Sequence of chain 1.A:
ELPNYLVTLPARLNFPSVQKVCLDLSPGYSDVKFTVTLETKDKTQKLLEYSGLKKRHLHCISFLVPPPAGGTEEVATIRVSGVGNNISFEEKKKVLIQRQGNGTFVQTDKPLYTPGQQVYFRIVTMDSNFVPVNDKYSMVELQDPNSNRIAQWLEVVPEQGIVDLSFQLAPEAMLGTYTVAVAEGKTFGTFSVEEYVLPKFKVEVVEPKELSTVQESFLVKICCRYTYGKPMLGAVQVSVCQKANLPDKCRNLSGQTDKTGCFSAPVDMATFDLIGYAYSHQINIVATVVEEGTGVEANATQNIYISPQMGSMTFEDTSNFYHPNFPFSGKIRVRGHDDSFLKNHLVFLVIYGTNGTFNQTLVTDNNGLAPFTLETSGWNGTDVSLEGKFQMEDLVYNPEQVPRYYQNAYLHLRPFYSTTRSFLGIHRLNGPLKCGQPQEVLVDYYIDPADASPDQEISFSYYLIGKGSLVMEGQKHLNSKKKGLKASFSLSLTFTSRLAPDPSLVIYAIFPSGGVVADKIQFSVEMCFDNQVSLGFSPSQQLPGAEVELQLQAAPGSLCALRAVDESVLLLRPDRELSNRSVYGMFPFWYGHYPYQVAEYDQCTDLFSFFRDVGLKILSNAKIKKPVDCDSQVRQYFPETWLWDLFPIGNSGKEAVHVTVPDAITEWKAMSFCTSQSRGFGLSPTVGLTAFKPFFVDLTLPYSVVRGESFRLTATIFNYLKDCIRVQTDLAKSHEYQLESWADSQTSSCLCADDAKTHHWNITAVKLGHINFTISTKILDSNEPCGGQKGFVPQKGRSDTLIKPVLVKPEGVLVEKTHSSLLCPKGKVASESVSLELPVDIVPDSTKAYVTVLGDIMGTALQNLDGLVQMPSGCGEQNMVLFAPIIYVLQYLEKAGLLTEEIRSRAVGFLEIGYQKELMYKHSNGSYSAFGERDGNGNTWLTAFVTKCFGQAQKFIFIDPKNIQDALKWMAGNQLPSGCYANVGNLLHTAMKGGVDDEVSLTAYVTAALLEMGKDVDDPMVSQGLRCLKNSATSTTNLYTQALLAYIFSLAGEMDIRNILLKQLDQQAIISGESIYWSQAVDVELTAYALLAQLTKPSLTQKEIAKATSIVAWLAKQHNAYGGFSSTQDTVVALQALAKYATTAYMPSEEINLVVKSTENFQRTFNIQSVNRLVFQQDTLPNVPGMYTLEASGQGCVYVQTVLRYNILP

Binding-site contacts:
Ligand atom O5 contacts residue TRP819 of chain 1.A at 4.4 Å.
Ligand atom O7 contacts residue ASN839 of chain 1.A at 3.6 Å.
Ligand atom N2 contacts residue ASN839 of chain 1.A at 2.8 Å (h-bond).
Ligand atom O6 contacts residue TRP819 of chain 1.A at 3.2 Å.
Ligand atom C6 contacts residue TRP819 of chain 1.A at 3.6 Å (hydrophobic).
Ligand atom C5 contacts residue ASN839 of chain 1.A at 3.7 Å.
Ligand atom C4 contacts residue ASN839 of chain 1.A at 4.2 Å.
Ligand atom C3 contacts residue ASN839 of chain 1.A at 3.8 Å.
Ligand atom C1 contacts residue ASN839 of chain 1.A at 1.4 Å.
Ligand atom C2 contacts residue ASN839 of chain 1.A at 2.4 Å.
Ligand atom C7 contacts residue ASN839 of chain 1.A at 3.4 Å.
Ligand atom O5 contacts residue ASN839 of chain 1.A at 2.4 Å (h-bond).
Ligand atom C6 contacts residue GLU817 of chain 1.A at 4.3 Å.

The small molecule below binds the protein below.
Small molecule (SMILES): CC(=O)N[C@@H]1[C@@H](O)[C@H](O)[C@@H](CO)O[C@H]1O